Sequence of chain 15.A:
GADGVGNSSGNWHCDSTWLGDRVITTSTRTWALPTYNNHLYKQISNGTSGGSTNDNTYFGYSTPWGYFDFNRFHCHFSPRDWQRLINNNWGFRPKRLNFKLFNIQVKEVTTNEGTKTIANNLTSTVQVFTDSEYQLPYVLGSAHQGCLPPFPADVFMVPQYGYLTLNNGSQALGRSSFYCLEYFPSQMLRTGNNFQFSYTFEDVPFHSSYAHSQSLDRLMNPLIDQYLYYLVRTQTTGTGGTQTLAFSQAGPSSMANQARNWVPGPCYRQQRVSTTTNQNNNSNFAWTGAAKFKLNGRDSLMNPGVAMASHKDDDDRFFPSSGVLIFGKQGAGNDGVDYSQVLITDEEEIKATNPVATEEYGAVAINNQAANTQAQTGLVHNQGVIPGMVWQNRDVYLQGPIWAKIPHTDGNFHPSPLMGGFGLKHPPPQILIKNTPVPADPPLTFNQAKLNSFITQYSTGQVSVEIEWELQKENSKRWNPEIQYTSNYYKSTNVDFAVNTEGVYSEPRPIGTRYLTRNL

Sequence of chain 16.A:
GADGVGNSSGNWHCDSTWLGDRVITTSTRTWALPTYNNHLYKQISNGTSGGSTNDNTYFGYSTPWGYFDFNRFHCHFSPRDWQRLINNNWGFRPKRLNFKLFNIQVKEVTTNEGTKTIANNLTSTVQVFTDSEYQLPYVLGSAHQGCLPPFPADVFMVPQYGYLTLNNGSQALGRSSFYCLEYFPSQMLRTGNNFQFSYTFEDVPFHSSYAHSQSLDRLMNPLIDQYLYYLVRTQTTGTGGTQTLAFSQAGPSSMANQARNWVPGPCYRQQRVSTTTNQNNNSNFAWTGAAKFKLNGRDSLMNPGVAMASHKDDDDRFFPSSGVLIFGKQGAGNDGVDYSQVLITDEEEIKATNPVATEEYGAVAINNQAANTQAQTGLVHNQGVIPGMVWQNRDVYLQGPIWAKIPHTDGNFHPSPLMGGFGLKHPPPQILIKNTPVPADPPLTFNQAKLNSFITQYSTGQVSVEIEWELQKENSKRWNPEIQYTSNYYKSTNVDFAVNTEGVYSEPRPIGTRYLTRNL

Binding-site contacts:
Ligand atom N7 contacts residue SER632 of chain 16.A at 4.1 Å.
Ligand atom C5 contacts residue PRO631 of chain 16.A at 4.2 Å (hydrophobic).
Ligand atom N3 contacts residue GLY639 of chain 16.A at 4.3 Å.
Ligand atom C2 contacts residue VAL420 of chain 16.A at 4.3 Å (hydrophobic).
Ligand atom C5 contacts residue SER632 of chain 16.A at 4.1 Å.
Ligand atom C5 contacts residue PRO421 of chain 16.A at 4.1 Å (hydrophobic).
Ligand atom N1 contacts residue PRO421 of chain 16.A at 4.3 Å.
Ligand atom N6 contacts residue SER632 of chain 16.A at 3.3 Å (h-bond).
Ligand atom C2 contacts residue GLY639 of chain 16.A at 3.1 Å.
Ligand atom N7 contacts residue ASN609 of chain 16.A at 3.8 Å.
Ligand atom N1 contacts residue PHE638 of chain 16.A at 4.3 Å.
Ligand atom O1P contacts residue LYS641 of chain 15.A at 4.0 Å.
Ligand atom C2' contacts residue HIS630 of chain 16.A at 3.2 Å.
Ligand atom N6 contacts residue GLY639 of chain 16.A at 3.6 Å (h-bond).
Ligand atom N9 contacts residue HIS630 of chain 16.A at 4.2 Å.
Ligand atom O2P contacts residue ASP626 of chain 15.A at 4.2 Å.
Ligand atom N7 contacts residue HIS630 of chain 16.A at 4.1 Å.
Ligand atom C4 contacts residue PRO421 of chain 16.A at 4.3 Å (hydrophobic).
Ligand atom N9 contacts residue PRO421 of chain 16.A at 4.4 Å.
Ligand atom C6 contacts residue PRO631 of chain 16.A at 3.9 Å (hydrophobic).
Ligand atom C4 contacts residue PRO631 of chain 16.A at 4.0 Å (hydrophobic).
Ligand atom N6 contacts residue PHE638 of chain 16.A at 3.9 Å.
Ligand atom C2 contacts residue PRO421 of chain 16.A at 4.5 Å (hydrophobic).
Ligand atom N1 contacts residue VAL420 of chain 16.A at 3.7 Å.
Ligand atom N7 contacts residue PRO421 of chain 16.A at 4.2 Å.
Ligand atom C6 contacts residue PRO421 of chain 16.A at 4.1 Å (hydrophobic).
Ligand atom C1' contacts residue HIS630 of chain 16.A at 4.0 Å.
Ligand atom N1 contacts residue PRO631 of chain 16.A at 3.5 Å (h-bond).
Ligand atom C1' contacts residue PRO631 of chain 16.A at 4.3 Å (hydrophobic).
Ligand atom C6 contacts residue SER632 of chain 16.A at 3.9 Å.
Ligand atom C8 contacts residue PRO421 of chain 16.A at 4.3 Å (hydrophobic).
Ligand atom C6 contacts residue GLY639 of chain 16.A at 3.8 Å.
Ligand atom C8 contacts residue HIS630 of chain 16.A at 3.3 Å.
Ligand atom C2 contacts residue PRO631 of chain 16.A at 3.3 Å (hydrophobic).
Ligand atom C3' contacts residue HIS630 of chain 16.A at 4.4 Å.
Ligand atom N6 contacts residue GLY637 of chain 16.A at 3.7 Å.
Ligand atom C6 contacts residue VAL420 of chain 16.A at 4.0 Å (hydrophobic).
Ligand atom N3 contacts residue PRO631 of chain 16.A at 3.6 Å.
Ligand atom N6 contacts residue VAL420 of chain 16.A at 4.0 Å.
Ligand atom N1 contacts residue GLY639 of chain 16.A at 3.1 Å (h-bond).

The small molecule below binds the protein below.
Small molecule (SMILES): Nc1ncnc2c1ncn2[C@H]1C[C@H](O)[C@@H](COP(=O)(O)O)O1